This small molecule binds to this protein.
Small molecule (SMILES): CC(=O)N[C@@H]1[C@@H](O)[C@H](O)[C@@H](CO)O[C@H]1O

Binding-site contacts:
Ligand atom N2 contacts residue ASN74 of chain 1.G at 2.8 Å (h-bond).
Ligand atom O7 contacts residue ASN74 of chain 1.G at 4.3 Å.
Ligand atom C6 contacts residue SER76 of chain 1.G at 4.5 Å.
Ligand atom C6 contacts residue HIS77 of chain 1.G at 4.1 Å.
Ligand atom C2 contacts residue ASN74 of chain 1.G at 2.3 Å.
Ligand atom O5 contacts residue ASN74 of chain 1.G at 2.4 Å (h-bond).
Ligand atom C3 contacts residue ASN74 of chain 1.G at 3.7 Å.
Ligand atom C1 contacts residue ASN74 of chain 1.G at 1.6 Å.
Ligand atom C1 contacts residue SER76 of chain 1.G at 3.3 Å.
Ligand atom O5 contacts residue SER76 of chain 1.G at 3.3 Å (h-bond).
Ligand atom C7 contacts residue ASN74 of chain 1.G at 3.4 Å.
Ligand atom C4 contacts residue ASN74 of chain 1.G at 4.2 Å.
Ligand atom C8 contacts residue ASN74 of chain 1.G at 3.5 Å.
Ligand atom C5 contacts residue SER76 of chain 1.G at 3.8 Å.
Ligand atom C5 contacts residue ASN74 of chain 1.G at 3.7 Å.

Sequence of chain 1.G:
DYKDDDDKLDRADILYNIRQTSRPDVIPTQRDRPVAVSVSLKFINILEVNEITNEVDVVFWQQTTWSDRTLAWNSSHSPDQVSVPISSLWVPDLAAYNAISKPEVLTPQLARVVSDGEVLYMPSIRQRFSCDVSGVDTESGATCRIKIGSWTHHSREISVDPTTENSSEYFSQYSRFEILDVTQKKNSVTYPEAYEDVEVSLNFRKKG